This small molecule binds to this protein.
Small molecule (SMILES): CC(=O)N[C@@H]1[C@@H](O)[C@H](O)[C@@H](CO)O[C@H]1O

Sequence of chain 38.F:
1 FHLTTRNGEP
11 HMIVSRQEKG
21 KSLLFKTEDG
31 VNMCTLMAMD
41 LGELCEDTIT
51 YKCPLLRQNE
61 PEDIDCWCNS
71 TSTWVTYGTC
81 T

Binding-site contacts:
Ligand atom O7 contacts residue ASN69 of chain 38.F at 3.8 Å.
Ligand atom O3 contacts residue NAG1 of chain 38.DA at 2.6 Å (h-bond).
Ligand atom C5 contacts residue NAG1 of chain 38.DA at 4.3 Å.
Ligand atom C3 contacts residue VAL31 of chain 38.F at 3.0 Å (hydrophobic).
Ligand atom C7 contacts residue ASN69 of chain 38.F at 3.8 Å.
Ligand atom C6 contacts residue NAG1 of chain 38.DA at 4.3 Å.
Ligand atom O1 contacts residue SER70 of chain 38.F at 4.2 Å.
Ligand atom C4 contacts residue VAL31 of chain 38.F at 3.8 Å (hydrophobic).
Ligand atom O1 contacts residue VAL31 of chain 38.F at 3.4 Å (h-bond).
Ligand atom C6 contacts residue LEU24 of chain 38.F at 4.5 Å (hydrophobic).
Ligand atom C6 contacts residue MET33 of chain 38.F at 3.5 Å (hydrophobic).
Ligand atom C8 contacts residue ARG57 of chain 38.F at 4.2 Å.
Ligand atom C2 contacts residue ASN69 of chain 38.F at 4.2 Å.
Ligand atom C1 contacts residue VAL31 of chain 38.F at 4.3 Å (hydrophobic).
Ligand atom O4 contacts residue NAG1 of chain 38.DA at 3.0 Å.
Ligand atom C5 contacts residue ASN69 of chain 38.F at 3.7 Å.
Ligand atom C1 contacts residue ASN69 of chain 38.F at 2.7 Å.
Ligand atom C4 contacts residue NAG1 of chain 38.DA at 3.2 Å.
Ligand atom N2 contacts residue VAL31 of chain 38.F at 4.0 Å.
Ligand atom O1 contacts residue ASN69 of chain 38.F at 2.1 Å (h-bond).
Ligand atom O4 contacts residue VAL31 of chain 38.F at 3.3 Å.
Ligand atom C6 contacts residue ASN69 of chain 38.F at 4.4 Å.
Ligand atom C8 contacts residue ASN69 of chain 38.F at 3.4 Å.
Ligand atom C5 contacts residue VAL31 of chain 38.F at 4.2 Å (hydrophobic).
Ligand atom C2 contacts residue VAL31 of chain 38.F at 4.0 Å (hydrophobic).
Ligand atom N2 contacts residue ASN69 of chain 38.F at 4.3 Å.
Ligand atom C3 contacts residue NAG1 of chain 38.DA at 3.7 Å.
Ligand atom C5 contacts residue MET33 of chain 38.F at 3.7 Å (hydrophobic).
Ligand atom O1 contacts residue MET33 of chain 38.F at 3.9 Å.
Ligand atom O3 contacts residue VAL31 of chain 38.F at 3.6 Å.
Ligand atom O6 contacts residue NAG1 of chain 38.DA at 3.0 Å.
Ligand atom O5 contacts residue ASN69 of chain 38.F at 2.8 Å (h-bond).
Ligand atom O5 contacts residue MET33 of chain 38.F at 4.2 Å.
Ligand atom C7 contacts residue SER70 of chain 38.F at 4.4 Å.
Ligand atom C8 contacts residue SER70 of chain 38.F at 3.7 Å.